Binding-site contacts:
Ligand atom C4 contacts residue GLU30 of chain 1.F at 3.5 Å.
Ligand atom C6 contacts residue GLY69 of chain 1.F at 3.5 Å.
Ligand atom O5 contacts residue SER334 of chain 1.B at 4.5 Å.
Ligand atom C8 contacts residue SER357 of chain 1.B at 3.2 Å.
Ligand atom C6 contacts residue GLU30 of chain 1.F at 4.4 Å.
Ligand atom C7 contacts residue ASN332 of chain 1.B at 3.0 Å.
Ligand atom C5 contacts residue GLU30 of chain 1.F at 3.2 Å.
Ligand atom C5 contacts residue ASN332 of chain 1.B at 3.7 Å.
Ligand atom C1 contacts residue GLU30 of chain 1.F at 3.4 Å.
Ligand atom O5 contacts residue GLU30 of chain 1.F at 3.7 Å.
Ligand atom C5 contacts residue GLY69 of chain 1.F at 3.7 Å.
Ligand atom O3 contacts residue GLU30 of chain 1.F at 4.2 Å.
Ligand atom C2 contacts residue GLU30 of chain 1.F at 3.7 Å.
Ligand atom O4 contacts residue GLU30 of chain 1.F at 3.6 Å.
Ligand atom N2 contacts residue ASN332 of chain 1.B at 2.9 Å (h-bond).
Ligand atom N2 contacts residue GLU30 of chain 1.F at 4.1 Å.
Ligand atom C6 contacts residue ASN332 of chain 1.B at 4.3 Å.
Ligand atom C4 contacts residue ASN332 of chain 1.B at 4.2 Å.
Ligand atom O5 contacts residue ASN332 of chain 1.B at 2.4 Å (h-bond).
Ligand atom C8 contacts residue ASN332 of chain 1.B at 3.7 Å.
Ligand atom C2 contacts residue ASN332 of chain 1.B at 2.5 Å.
Ligand atom C6 contacts residue SER334 of chain 1.B at 4.5 Å.
Ligand atom C4 contacts residue GLY69 of chain 1.F at 4.4 Å.
Ligand atom C3 contacts residue GLU30 of chain 1.F at 3.1 Å.
Ligand atom C3 contacts residue ASN332 of chain 1.B at 3.8 Å.
Ligand atom C1 contacts residue ASN332 of chain 1.B at 1.4 Å.
Ligand atom O4 contacts residue GLY69 of chain 1.F at 3.8 Å.
Ligand atom O7 contacts residue SER357 of chain 1.B at 3.9 Å.
Ligand atom C7 contacts residue SER357 of chain 1.B at 4.0 Å.
Ligand atom O7 contacts residue ASN332 of chain 1.B at 3.4 Å (h-bond).

This small molecule binds to this protein.
Small molecule (SMILES): CC(=O)N[C@@H]1[C@@H](O)[C@H](O)[C@@H](CO)O[C@H]1O

Sequence of chain 1.B:
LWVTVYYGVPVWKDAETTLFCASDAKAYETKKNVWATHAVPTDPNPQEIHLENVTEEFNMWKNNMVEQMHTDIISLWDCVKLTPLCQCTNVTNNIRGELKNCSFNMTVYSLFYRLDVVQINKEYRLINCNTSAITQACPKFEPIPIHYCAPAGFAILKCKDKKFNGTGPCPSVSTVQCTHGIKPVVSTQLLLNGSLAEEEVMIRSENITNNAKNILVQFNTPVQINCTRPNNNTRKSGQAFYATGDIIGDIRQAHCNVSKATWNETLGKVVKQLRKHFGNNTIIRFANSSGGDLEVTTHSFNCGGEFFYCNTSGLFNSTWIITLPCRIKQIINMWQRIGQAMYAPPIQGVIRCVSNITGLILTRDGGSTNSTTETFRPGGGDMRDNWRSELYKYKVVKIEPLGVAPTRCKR

Sequence of chain 1.F:
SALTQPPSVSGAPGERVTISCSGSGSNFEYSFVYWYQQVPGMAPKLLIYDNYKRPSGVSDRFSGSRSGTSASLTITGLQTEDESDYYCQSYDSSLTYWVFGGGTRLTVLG